Binding-site contacts:
Ligand atom C3 contacts residue ASN1074 of chain 1.B at 3.8 Å.
Ligand atom N2 contacts residue ASN1074 of chain 1.B at 2.9 Å (h-bond).
Ligand atom C5 contacts residue ALA706 of chain 1.B at 3.8 Å (hydrophobic).
Ligand atom O7 contacts residue SER704 of chain 1.B at 4.5 Å.
Ligand atom N2 contacts residue GLN895 of chain 1.C at 3.4 Å (h-bond).
Ligand atom C7 contacts residue ASN1074 of chain 1.B at 3.9 Å.
Ligand atom C5 contacts residue ASN1074 of chain 1.B at 3.7 Å.
Ligand atom O4 contacts residue ALA706 of chain 1.B at 3.5 Å.
Ligand atom C1 contacts residue GLN895 of chain 1.C at 3.8 Å.
Ligand atom C1 contacts residue ASN1074 of chain 1.B at 1.4 Å.
Ligand atom C3 contacts residue ALA706 of chain 1.B at 4.1 Å (hydrophobic).
Ligand atom C2 contacts residue ASN1074 of chain 1.B at 2.5 Å.
Ligand atom C8 contacts residue GLU1072 of chain 1.B at 4.1 Å.
Ligand atom C7 contacts residue ALA706 of chain 1.B at 4.1 Å (hydrophobic).
Ligand atom C3 contacts residue GLN895 of chain 1.C at 4.4 Å.
Ligand atom C8 contacts residue GLN895 of chain 1.C at 4.5 Å.
Ligand atom C4 contacts residue ALA706 of chain 1.B at 4.0 Å (hydrophobic).
Ligand atom C2 contacts residue GLN895 of chain 1.C at 4.0 Å.
Ligand atom C7 contacts residue GLN895 of chain 1.C at 4.4 Å.
Ligand atom O7 contacts residue ASN1074 of chain 1.B at 4.3 Å.
Ligand atom O7 contacts residue ALA706 of chain 1.B at 3.6 Å.
Ligand atom C4 contacts residue ASN1074 of chain 1.B at 4.2 Å.
Ligand atom O5 contacts residue ASN1074 of chain 1.B at 2.4 Å (h-bond).

Sequence of chain 1.B:
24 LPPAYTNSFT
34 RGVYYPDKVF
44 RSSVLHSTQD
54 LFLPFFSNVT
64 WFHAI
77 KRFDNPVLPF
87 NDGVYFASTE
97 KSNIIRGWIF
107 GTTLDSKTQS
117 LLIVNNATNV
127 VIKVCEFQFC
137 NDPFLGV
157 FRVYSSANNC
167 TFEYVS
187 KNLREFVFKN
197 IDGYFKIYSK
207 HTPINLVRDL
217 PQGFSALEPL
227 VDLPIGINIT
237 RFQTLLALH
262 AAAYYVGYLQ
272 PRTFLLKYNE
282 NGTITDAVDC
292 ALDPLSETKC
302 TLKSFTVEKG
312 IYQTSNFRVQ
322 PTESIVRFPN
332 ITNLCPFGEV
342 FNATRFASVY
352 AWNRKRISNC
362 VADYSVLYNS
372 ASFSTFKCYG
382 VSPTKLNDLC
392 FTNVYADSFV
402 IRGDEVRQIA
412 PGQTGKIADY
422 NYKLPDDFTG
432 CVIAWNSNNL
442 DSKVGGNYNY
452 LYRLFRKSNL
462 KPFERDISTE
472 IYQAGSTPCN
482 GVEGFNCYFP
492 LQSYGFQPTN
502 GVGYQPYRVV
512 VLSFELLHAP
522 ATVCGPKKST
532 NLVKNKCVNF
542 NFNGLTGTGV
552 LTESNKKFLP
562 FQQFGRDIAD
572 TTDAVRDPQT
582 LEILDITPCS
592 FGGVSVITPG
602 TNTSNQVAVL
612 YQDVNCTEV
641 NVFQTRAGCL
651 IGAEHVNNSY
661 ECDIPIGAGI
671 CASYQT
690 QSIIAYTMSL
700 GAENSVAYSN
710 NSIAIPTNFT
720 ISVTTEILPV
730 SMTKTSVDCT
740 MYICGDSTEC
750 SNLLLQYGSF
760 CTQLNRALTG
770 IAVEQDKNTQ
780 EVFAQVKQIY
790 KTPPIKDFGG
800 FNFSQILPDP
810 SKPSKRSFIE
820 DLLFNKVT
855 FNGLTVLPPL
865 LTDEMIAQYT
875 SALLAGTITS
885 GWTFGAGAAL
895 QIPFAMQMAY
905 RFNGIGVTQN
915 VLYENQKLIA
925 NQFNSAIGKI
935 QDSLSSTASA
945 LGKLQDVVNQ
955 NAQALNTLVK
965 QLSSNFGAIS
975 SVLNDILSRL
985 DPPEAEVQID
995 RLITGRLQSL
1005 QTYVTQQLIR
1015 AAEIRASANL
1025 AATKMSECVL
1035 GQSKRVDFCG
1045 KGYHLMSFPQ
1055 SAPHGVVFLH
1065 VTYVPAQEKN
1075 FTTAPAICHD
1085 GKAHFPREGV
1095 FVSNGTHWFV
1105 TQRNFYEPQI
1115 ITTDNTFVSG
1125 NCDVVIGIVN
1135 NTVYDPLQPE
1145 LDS

Sequence of chain 1.C:
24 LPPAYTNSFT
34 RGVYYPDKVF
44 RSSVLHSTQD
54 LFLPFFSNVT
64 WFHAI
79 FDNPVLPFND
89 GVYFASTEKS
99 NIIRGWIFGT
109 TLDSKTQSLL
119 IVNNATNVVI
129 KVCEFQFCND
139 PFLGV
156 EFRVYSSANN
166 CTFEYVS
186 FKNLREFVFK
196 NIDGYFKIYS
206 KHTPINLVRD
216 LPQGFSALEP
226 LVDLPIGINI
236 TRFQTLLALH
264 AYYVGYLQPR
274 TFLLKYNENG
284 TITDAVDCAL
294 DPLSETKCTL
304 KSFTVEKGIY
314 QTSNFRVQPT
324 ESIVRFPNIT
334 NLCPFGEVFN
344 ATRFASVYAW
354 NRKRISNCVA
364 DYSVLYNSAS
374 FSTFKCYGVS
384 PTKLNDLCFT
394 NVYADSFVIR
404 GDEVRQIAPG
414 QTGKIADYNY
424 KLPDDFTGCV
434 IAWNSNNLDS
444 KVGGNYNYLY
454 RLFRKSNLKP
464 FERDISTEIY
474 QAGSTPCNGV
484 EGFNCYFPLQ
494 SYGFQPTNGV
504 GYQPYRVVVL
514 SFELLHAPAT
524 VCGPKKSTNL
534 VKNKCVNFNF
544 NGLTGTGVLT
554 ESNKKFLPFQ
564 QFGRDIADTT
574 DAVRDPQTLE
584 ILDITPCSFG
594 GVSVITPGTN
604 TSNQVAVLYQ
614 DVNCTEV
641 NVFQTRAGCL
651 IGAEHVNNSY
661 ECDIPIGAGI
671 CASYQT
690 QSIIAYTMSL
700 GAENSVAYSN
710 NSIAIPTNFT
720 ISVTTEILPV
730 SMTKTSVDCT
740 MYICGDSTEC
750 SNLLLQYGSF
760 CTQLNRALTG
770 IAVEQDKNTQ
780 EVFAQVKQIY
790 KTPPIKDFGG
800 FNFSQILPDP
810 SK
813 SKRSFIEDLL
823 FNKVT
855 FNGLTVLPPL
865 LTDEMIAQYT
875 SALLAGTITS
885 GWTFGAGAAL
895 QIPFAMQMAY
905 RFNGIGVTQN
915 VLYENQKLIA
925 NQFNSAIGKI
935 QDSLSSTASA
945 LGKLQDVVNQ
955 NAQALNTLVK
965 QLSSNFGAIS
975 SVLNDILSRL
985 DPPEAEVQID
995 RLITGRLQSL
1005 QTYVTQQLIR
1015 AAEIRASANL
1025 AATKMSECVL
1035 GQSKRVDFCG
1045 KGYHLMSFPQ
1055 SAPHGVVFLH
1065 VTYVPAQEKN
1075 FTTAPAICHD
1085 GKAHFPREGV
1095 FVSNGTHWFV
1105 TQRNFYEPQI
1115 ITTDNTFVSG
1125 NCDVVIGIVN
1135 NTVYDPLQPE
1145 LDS

This protein binds this small molecule.
Small molecule (SMILES): CC(=O)N[C@H]1[C@H](O[C@H]2[C@H](O)[C@@H](NC(C)=O)CO[C@@H]2CO)O[C@H](CO)[C@@H](O)[C@@H]1O